Sequence of chain 1.D:
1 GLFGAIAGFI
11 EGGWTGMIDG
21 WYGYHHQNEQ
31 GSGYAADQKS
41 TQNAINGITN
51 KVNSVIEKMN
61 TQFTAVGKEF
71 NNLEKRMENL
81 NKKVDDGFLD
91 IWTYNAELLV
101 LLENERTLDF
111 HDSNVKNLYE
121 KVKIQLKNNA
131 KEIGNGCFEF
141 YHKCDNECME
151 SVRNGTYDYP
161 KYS

This small molecule binds to this protein.
Small molecule (SMILES): CC(=O)N[C@H]1[C@H](O[C@H]2[C@H](O)[C@@H](NC(C)=O)CO[C@@H]2CO)O[C@H](CO)[C@@H](O)[C@@H]1O

Binding-site contacts:
Ligand atom O6 contacts residue THR156 of chain 1.D at 4.2 Å.
Ligand atom C7 contacts residue ASN154 of chain 1.D at 3.7 Å.
Ligand atom C2 contacts residue ASN154 of chain 1.D at 2.5 Å.
Ligand atom O5 contacts residue ASN154 of chain 1.D at 2.4 Å (h-bond).
Ligand atom N2 contacts residue ASN154 of chain 1.D at 2.9 Å (h-bond).
Ligand atom C3 contacts residue ASN154 of chain 1.D at 3.8 Å.
Ligand atom O5 contacts residue THR156 of chain 1.D at 3.5 Å.
Ligand atom C1 contacts residue THR156 of chain 1.D at 4.0 Å.
Ligand atom O7 contacts residue THR156 of chain 1.D at 4.2 Å.
Ligand atom C5 contacts residue ASN154 of chain 1.D at 3.7 Å.
Ligand atom C1 contacts residue ASN154 of chain 1.D at 1.4 Å.
Ligand atom C2 contacts residue THR156 of chain 1.D at 4.4 Å.
Ligand atom C4 contacts residue ASN154 of chain 1.D at 4.2 Å.
Ligand atom O7 contacts residue ASN154 of chain 1.D at 4.0 Å.